Sequence of chain 1.H:
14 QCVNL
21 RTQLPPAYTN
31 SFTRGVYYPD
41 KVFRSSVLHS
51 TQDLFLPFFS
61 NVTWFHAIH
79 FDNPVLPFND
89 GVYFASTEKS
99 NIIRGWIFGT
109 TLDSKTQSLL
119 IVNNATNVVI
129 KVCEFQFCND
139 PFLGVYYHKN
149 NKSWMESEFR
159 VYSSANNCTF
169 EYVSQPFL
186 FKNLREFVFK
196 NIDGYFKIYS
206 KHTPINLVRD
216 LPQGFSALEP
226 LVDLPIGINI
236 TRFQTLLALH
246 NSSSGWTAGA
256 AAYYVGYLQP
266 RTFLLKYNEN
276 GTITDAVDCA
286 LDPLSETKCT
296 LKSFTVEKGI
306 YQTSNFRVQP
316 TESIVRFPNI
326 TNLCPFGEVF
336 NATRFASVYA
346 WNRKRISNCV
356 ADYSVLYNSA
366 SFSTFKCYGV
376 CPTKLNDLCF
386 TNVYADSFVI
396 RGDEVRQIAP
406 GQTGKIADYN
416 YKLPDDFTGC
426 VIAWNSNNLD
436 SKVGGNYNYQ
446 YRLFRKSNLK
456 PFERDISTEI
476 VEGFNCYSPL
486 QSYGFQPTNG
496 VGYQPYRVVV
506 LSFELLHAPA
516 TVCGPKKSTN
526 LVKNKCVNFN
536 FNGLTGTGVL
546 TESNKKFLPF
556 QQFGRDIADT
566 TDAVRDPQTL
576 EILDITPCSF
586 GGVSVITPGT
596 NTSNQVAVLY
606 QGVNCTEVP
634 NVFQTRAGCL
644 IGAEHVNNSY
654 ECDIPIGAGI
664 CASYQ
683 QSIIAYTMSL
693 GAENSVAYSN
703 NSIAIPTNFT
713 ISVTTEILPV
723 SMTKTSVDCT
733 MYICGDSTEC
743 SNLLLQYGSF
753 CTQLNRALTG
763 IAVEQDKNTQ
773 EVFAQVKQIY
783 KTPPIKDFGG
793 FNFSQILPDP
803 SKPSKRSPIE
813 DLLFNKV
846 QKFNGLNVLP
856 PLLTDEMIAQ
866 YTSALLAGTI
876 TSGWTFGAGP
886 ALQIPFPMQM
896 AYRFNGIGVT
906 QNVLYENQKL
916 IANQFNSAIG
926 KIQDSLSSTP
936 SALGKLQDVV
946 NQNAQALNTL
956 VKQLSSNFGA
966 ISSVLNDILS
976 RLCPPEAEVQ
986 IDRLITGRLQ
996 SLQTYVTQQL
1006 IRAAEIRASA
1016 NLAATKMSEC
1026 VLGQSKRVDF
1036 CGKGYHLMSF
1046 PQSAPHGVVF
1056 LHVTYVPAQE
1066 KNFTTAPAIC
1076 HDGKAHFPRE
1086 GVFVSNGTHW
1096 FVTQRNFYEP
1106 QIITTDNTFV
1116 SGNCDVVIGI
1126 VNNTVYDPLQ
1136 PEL

The protein below binds the small molecule below.
Small molecule (SMILES): CC(=O)N[C@@H]1[C@@H](O)[C@H](O)[C@@H](CO)O[C@H]1O

Binding-site contacts:
Ligand atom C8 contacts residue GLY1124 of chain 1.H at 3.4 Å.
Ligand atom C5 contacts residue ASN702 of chain 1.H at 3.7 Å.
Ligand atom C7 contacts residue ASN702 of chain 1.H at 3.3 Å.
Ligand atom C2 contacts residue ASN702 of chain 1.H at 2.5 Å.
Ligand atom C8 contacts residue ILE1123 of chain 1.H at 3.8 Å (hydrophobic).
Ligand atom C3 contacts residue ASN702 of chain 1.H at 3.8 Å.
Ligand atom C8 contacts residue ASN702 of chain 1.H at 4.4 Å.
Ligand atom C1 contacts residue ASN702 of chain 1.H at 1.5 Å.
Ligand atom C4 contacts residue ASN702 of chain 1.H at 4.3 Å.
Ligand atom C7 contacts residue ILE1123 of chain 1.H at 4.4 Å (hydrophobic).
Ligand atom O7 contacts residue ILE1123 of chain 1.H at 4.3 Å.
Ligand atom O5 contacts residue ASN702 of chain 1.H at 2.4 Å (h-bond).
Ligand atom O7 contacts residue ASN702 of chain 1.H at 3.4 Å (h-bond).
Ligand atom N2 contacts residue ASN702 of chain 1.H at 2.9 Å (h-bond).